Sequence of chain 1.B:
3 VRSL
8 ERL

The protein below binds the small molecule below.
Small molecule (SMILES): [H]/N=C(\N)c1cc(-c2ccccc2)c(CNC(=O)Cc2ccc3c(c2)OCO3)s1

Binding-site contacts:
Ligand atom C08 contacts residue ASN47 of chain 1.A at 4.3 Å.
Ligand atom N01 contacts residue GLU19 of chain 1.A at 2.8 Å (salt-bridge).
Ligand atom C18 contacts residue ILE224 of chain 1.A at 3.6 Å (hydrophobic).
Ligand atom C24 contacts residue CSO43 of chain 1.A at 2.9 Å.
Ligand atom C04 contacts residue ASN47 of chain 1.A at 4.2 Å.
Ligand atom C18 contacts residue ASP220 of chain 1.A at 4.1 Å.
Ligand atom C02 contacts residue GLU19 of chain 1.A at 3.7 Å.
Ligand atom S22 contacts residue ASN47 of chain 1.A at 4.1 Å.
Ligand atom O17 contacts residue ILE224 of chain 1.A at 3.8 Å.
Ligand atom O19 contacts residue ARG9 of chain 1.B at 4.0 Å.
Ligand atom C23 contacts residue CSO43 of chain 1.A at 4.2 Å.
Ligand atom C27 contacts residue GLU44 of chain 1.A at 3.5 Å.
Ligand atom C18 contacts residue LEU223 of chain 1.A at 3.7 Å (hydrophobic).
Ligand atom C10 contacts residue ASN47 of chain 1.A at 3.9 Å.
Ligand atom C25 contacts residue CSO43 of chain 1.A at 2.9 Å.
Ligand atom C20 contacts residue PRO172 of chain 1.A at 3.9 Å (hydrophobic).
Ligand atom O17 contacts residue ASP220 of chain 1.A at 3.1 Å (salt-bridge).
Ligand atom C24 contacts residue ASN47 of chain 1.A at 4.3 Å.
Ligand atom C26 contacts residue GLU44 of chain 1.A at 3.8 Å.
Ligand atom O17 contacts residue LEU223 of chain 1.A at 3.6 Å.
Ligand atom C23 contacts residue GLU44 of chain 1.A at 3.9 Å.
Ligand atom C26 contacts residue CSO43 of chain 1.A at 4.2 Å.
Ligand atom C24 contacts residue GLU44 of chain 1.A at 3.8 Å.
Ligand atom C05 contacts residue GLU44 of chain 1.A at 4.1 Å.
Ligand atom C21 contacts residue ASP220 of chain 1.A at 4.1 Å.
Ligand atom N03 contacts residue GLU19 of chain 1.A at 2.9 Å (salt-bridge).
Ligand atom C16 contacts residue ILE224 of chain 1.A at 4.0 Å (hydrophobic).
Ligand atom N03 contacts residue VAL51 of chain 1.A at 3.8 Å.
Ligand atom O11 contacts residue ASN47 of chain 1.A at 3.8 Å.
Ligand atom C12 contacts residue ASN47 of chain 1.A at 4.2 Å.
Ligand atom C16 contacts residue ASP220 of chain 1.A at 3.7 Å.
Ligand atom C28 contacts residue GLU44 of chain 1.A at 3.5 Å.
Ligand atom C20 contacts residue ASP220 of chain 1.A at 3.3 Å.
Ligand atom N09 contacts residue ASN47 of chain 1.A at 4.0 Å.
Ligand atom C25 contacts residue GLU44 of chain 1.A at 3.9 Å.
Ligand atom N01 contacts residue LEU48 of chain 1.A at 3.5 Å.
Ligand atom C07 contacts residue ASN47 of chain 1.A at 4.2 Å.
Ligand atom C21 contacts residue PRO172 of chain 1.A at 3.6 Å (hydrophobic).
Ligand atom O11 contacts residue CSO43 of chain 1.A at 3.7 Å.
Ligand atom C20 contacts residue ILE224 of chain 1.A at 4.2 Å (hydrophobic).

Sequence of chain 1.A:
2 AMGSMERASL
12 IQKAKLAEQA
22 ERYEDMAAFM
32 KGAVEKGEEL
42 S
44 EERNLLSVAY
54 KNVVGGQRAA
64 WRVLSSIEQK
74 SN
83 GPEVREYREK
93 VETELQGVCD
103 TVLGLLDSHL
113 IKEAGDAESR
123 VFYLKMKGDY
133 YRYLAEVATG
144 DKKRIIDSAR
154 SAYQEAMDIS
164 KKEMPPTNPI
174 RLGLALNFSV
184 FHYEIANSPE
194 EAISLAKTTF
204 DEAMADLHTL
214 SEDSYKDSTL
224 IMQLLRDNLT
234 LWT